Sequence of chain 1.A:
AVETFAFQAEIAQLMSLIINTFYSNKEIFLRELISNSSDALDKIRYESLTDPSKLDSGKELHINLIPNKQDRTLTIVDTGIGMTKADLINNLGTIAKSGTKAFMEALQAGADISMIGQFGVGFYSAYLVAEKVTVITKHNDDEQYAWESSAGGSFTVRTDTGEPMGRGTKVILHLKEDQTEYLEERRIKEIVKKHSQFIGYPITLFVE

The protein below binds the small molecule below.
Small molecule (SMILES): CN(Cc1ccco1)C(=O)c1cc(-c2n[nH]c(=O)n2-c2ccccc2F)c(O)cc1O

Binding-site contacts:
Ligand atom C19 contacts residue ASN36 of chain 1.A at 3.8 Å.
Ligand atom C1 contacts residue ASN36 of chain 1.A at 3.2 Å.
Ligand atom C2 contacts residue ASN36 of chain 1.A at 3.7 Å.
Ligand atom C28 contacts residue LEU92 of chain 1.A at 3.8 Å (hydrophobic).
Ligand atom N9 contacts residue THR169 of chain 1.A at 3.5 Å (h-bond).
Ligand atom C25 contacts residue ASP39 of chain 1.A at 3.8 Å.
Ligand atom N9 contacts residue ALA40 of chain 1.A at 3.5 Å.
Ligand atom C25 contacts residue ASN36 of chain 1.A at 3.6 Å.
Ligand atom C23 contacts residue PHE123 of chain 1.A at 3.2 Å (hydrophobic).
Ligand atom F31 contacts residue MET83 of chain 1.A at 3.6 Å.
Ligand atom O22 contacts residue ASN36 of chain 1.A at 2.9 Å (h-bond).
Ligand atom C6 contacts residue MET83 of chain 1.A at 3.7 Å (hydrophobic).
Ligand atom O12 contacts residue LEU33 of chain 1.A at 3.8 Å.
Ligand atom O27 contacts residue LEU92 of chain 1.A at 3.8 Å.
Ligand atom O11 contacts residue ALA40 of chain 1.A at 3.1 Å.
Ligand atom F31 contacts residue LEU92 of chain 1.A at 3.0 Å.
Ligand atom O11 contacts residue ASP78 of chain 1.A at 2.6 Å (salt-bridge).
Ligand atom N13 contacts residue ALA40 of chain 1.A at 3.7 Å.
Ligand atom C8 contacts residue ALA40 of chain 1.A at 3.7 Å (hydrophobic).
Ligand atom C4 contacts residue ASP78 of chain 1.A at 3.4 Å.
Ligand atom C26 contacts residue MET83 of chain 1.A at 3.8 Å (hydrophobic).
Ligand atom C28 contacts residue LEU88 of chain 1.A at 3.8 Å (hydrophobic).
Ligand atom O15 contacts residue LYS43 of chain 1.A at 2.8 Å (salt-bridge).
Ligand atom N9 contacts residue MET83 of chain 1.A at 3.6 Å.
Ligand atom N13 contacts residue MET83 of chain 1.A at 3.6 Å.
Ligand atom C29 contacts residue LEU88 of chain 1.A at 3.7 Å (hydrophobic).
Ligand atom O15 contacts residue ILE81 of chain 1.A at 3.7 Å.
Ligand atom C20 contacts residue ASN36 of chain 1.A at 3.8 Å.
Ligand atom N9 contacts residue GLY82 of chain 1.A at 3.6 Å (h-bond).
Ligand atom C26 contacts residue VAL135 of chain 1.A at 3.6 Å (hydrophobic).
Ligand atom N21 contacts residue PHE123 of chain 1.A at 3.7 Å.
Ligand atom C3 contacts residue ASP78 of chain 1.A at 3.4 Å.
Ligand atom O22 contacts residue PHE123 of chain 1.A at 3.6 Å.
Ligand atom N13 contacts residue GLY82 of chain 1.A at 2.8 Å (h-bond).
Ligand atom N13 contacts residue ILE81 of chain 1.A at 3.4 Å.
Ligand atom C29 contacts residue TRP147 of chain 1.A at 3.7 Å (hydrophobic).
Ligand atom C14 contacts residue GLY82 of chain 1.A at 3.8 Å.
Ligand atom O12 contacts residue VAL171 of chain 1.A at 3.5 Å.
Ligand atom O27 contacts residue MET83 of chain 1.A at 3.7 Å.
Ligand atom O11 contacts residue SER37 of chain 1.A at 3.8 Å.